Binding-site contacts:
Ligand atom O4P contacts residue ARG81 of chain 1.A at 2.9 Å (salt-bridge).
Ligand atom P1 contacts residue TYR79 of chain 1.A at 3.7 Å.
Ligand atom N3 contacts residue TYR109 of chain 1.A at 3.4 Å.
Ligand atom C2' contacts residue TYR109 of chain 1.A at 3.5 Å (hydrophobic).
Ligand atom P1 contacts residue LYS78 of chain 1.A at 3.8 Å.
Ligand atom C2 contacts residue TYR109 of chain 1.A at 3.8 Å (hydrophobic).
Ligand atom O4 contacts residue LEU37 of chain 1.A at 3.9 Å.
Ligand atom N3 contacts residue LEU83 of chain 1.A at 4.0 Å.
Ligand atom O1P contacts residue LYS78 of chain 1.A at 2.8 Å (salt-bridge).
Ligand atom C4' contacts residue ARG81 of chain 1.A at 4.0 Å.
Ligand atom C4 contacts residue LEU83 of chain 1.A at 3.8 Å (hydrophobic).
Ligand atom O4P contacts residue ARG35 of chain 1.A at 2.9 Å (salt-bridge).
Ligand atom C6 contacts residue ARG81 of chain 1.A at 4.0 Å.
Ligand atom C1' contacts residue ARG81 of chain 1.A at 4.0 Å.
Ligand atom C3' contacts residue TYR107 of chain 1.A at 3.8 Å (hydrophobic).
Ligand atom O3' contacts residue LYS78 of chain 1.A at 3.5 Å.
Ligand atom O4 contacts residue LEU83 of chain 1.A at 3.7 Å.
Ligand atom C5' contacts residue TYR107 of chain 1.A at 3.4 Å (hydrophobic).
Ligand atom O5P contacts residue TYR107 of chain 1.A at 4.0 Å.
Ligand atom O2P contacts residue TYR79 of chain 1.A at 2.7 Å (h-bond).
Ligand atom O4' contacts residue ARG81 of chain 1.A at 3.0 Å (salt-bridge).
Ligand atom C4 contacts residue TYR109 of chain 1.A at 3.7 Å (hydrophobic).
Ligand atom O2 contacts residue ASP77 of chain 1.A at 4.0 Å.
Ligand atom C5M contacts residue LEU36 of chain 1.A at 4.1 Å (hydrophobic).
Ligand atom C5M contacts residue TYR107 of chain 1.A at 3.8 Å (hydrophobic).
Ligand atom C5M contacts residue ARG35 of chain 1.A at 3.7 Å.
Ligand atom O5' contacts residue ARG35 of chain 1.A at 3.8 Å.
Ligand atom C5 contacts residue TYR107 of chain 1.A at 4.0 Å (hydrophobic).
Ligand atom P2 contacts residue ARG81 of chain 1.A at 3.9 Å.
Ligand atom O2 contacts residue TYR109 of chain 1.A at 4.0 Å.
Ligand atom P2 contacts residue ARG35 of chain 1.A at 3.7 Å.
Ligand atom P2 contacts residue CA1 of chain 1.B at 4.0 Å.
Ligand atom O4 contacts residue TYR109 of chain 1.A at 3.9 Å.
Ligand atom O5P contacts residue ASP40 of chain 1.A at 3.3 Å (salt-bridge).
Ligand atom C2 contacts residue ASP77 of chain 1.A at 4.1 Å.
Ligand atom O5P contacts residue CA1 of chain 1.B at 3.2 Å.
Ligand atom O5P contacts residue ARG35 of chain 1.A at 2.8 Å (salt-bridge).
Ligand atom O1P contacts residue TYR79 of chain 1.A at 3.6 Å.
Ligand atom O5' contacts residue ARG81 of chain 1.A at 3.0 Å (salt-bridge).
Ligand atom C2' contacts residue TYR107 of chain 1.A at 3.8 Å (hydrophobic).

This small molecule binds to this protein.
Small molecule (SMILES): Cc1cn([C@H]2C[C@H](OP(=O)(O)O)[C@@H](COP(=O)(O)O)O2)c(=O)[nH]c1=O

Sequence of chain 1.A:
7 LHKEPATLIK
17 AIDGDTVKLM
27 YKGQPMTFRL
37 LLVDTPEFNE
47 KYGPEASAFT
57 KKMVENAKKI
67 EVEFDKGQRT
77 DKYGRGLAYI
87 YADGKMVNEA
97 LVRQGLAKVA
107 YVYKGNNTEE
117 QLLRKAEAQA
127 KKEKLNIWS